Binding-site contacts:
Ligand atom O2 contacts residue CYS175 of chain 1.A at 3.6 Å (h-bond).
Ligand atom O1 contacts residue TRP128 of chain 1.A at 3.6 Å.
Ligand atom C1 contacts residue TRP45 of chain 1.A at 3.7 Å (hydrophobic).
Ligand atom O4 contacts residue TRP45 of chain 1.A at 3.8 Å.
Ligand atom O3 contacts residue ARG129 of chain 1.A at 2.9 Å (salt-bridge).
Ligand atom O6 contacts residue ARG129 of chain 1.A at 3.6 Å.
Ligand atom C6 contacts residue TYR325 of chain 1.A at 3.2 Å (hydrophobic).
Ligand atom O5 contacts residue GLU256 of chain 1.A at 3.5 Å (salt-bridge).
Ligand atom C5 contacts residue TYR228 of chain 1.A at 3.5 Å (hydrophobic).
Ligand atom C2 contacts residue GLU256 of chain 1.A at 3.4 Å.
Ligand atom O2 contacts residue GLU256 of chain 1.A at 3.0 Å (salt-bridge).
Ligand atom O6 contacts residue TRP272 of chain 1.A at 3.3 Å.
Ligand atom O5 contacts residue TRP45 of chain 1.A at 3.0 Å (h-bond).
Ligand atom C3 contacts residue TRP307 of chain 1.A at 3.6 Å (hydrophobic).
Ligand atom O2 contacts residue TRP45 of chain 1.A at 3.1 Å.
Ligand atom C6 contacts residue TYR228 of chain 1.A at 3.5 Å (hydrophobic).
Ligand atom C6 contacts residue ILE46 of chain 1.A at 3.9 Å (hydrophobic).
Ligand atom O6 contacts residue ASN122 of chain 1.A at 3.7 Å.
Ligand atom O5 contacts residue TYR228 of chain 1.A at 3.7 Å.
Ligand atom C6 contacts residue TRP45 of chain 1.A at 3.8 Å (hydrophobic).
Ligand atom O3 contacts residue TRP45 of chain 1.A at 3.8 Å.
Ligand atom C1 contacts residue TYR228 of chain 1.A at 3.9 Å (hydrophobic).
Ligand atom C6 contacts residue TRP307 of chain 1.A at 3.9 Å (hydrophobic).
Ligand atom C1 contacts residue GLU256 of chain 1.A at 2.7 Å.
Ligand atom C5 contacts residue TRP45 of chain 1.A at 3.7 Å (hydrophobic).
Ligand atom O4 contacts residue TRP307 of chain 1.A at 3.1 Å (h-bond).
Ligand atom C4 contacts residue TRP45 of chain 1.A at 3.9 Å (hydrophobic).
Ligand atom C2 contacts residue TRP307 of chain 1.A at 3.8 Å (hydrophobic).
Ligand atom C5 contacts residue TRP307 of chain 1.A at 3.7 Å (hydrophobic).
Ligand atom O2 contacts residue ARG129 of chain 1.A at 2.8 Å (salt-bridge).
Ligand atom C4 contacts residue TRP307 of chain 1.A at 3.9 Å (hydrophobic).
Ligand atom O1 contacts residue GLU256 of chain 1.A at 2.7 Å (salt-bridge).
Ligand atom O2 contacts residue TRP307 of chain 1.A at 3.8 Å.
Ligand atom C2 contacts residue ARG129 of chain 1.A at 3.9 Å.
Ligand atom O6 contacts residue TYR325 of chain 1.A at 2.9 Å (h-bond).
Ligand atom O6 contacts residue TRP45 of chain 1.A at 3.4 Å.
Ligand atom C3 contacts residue TRP272 of chain 1.A at 3.8 Å (hydrophobic).
Ligand atom O6 contacts residue TYR270 of chain 1.A at 3.0 Å (h-bond).
Ligand atom O4 contacts residue TRP272 of chain 1.A at 3.8 Å.
Ligand atom C1 contacts residue TRP272 of chain 1.A at 3.9 Å (hydrophobic).

This protein binds this small molecule.
Small molecule (SMILES): O=C1O[C@H](CO)[C@@H](O[C@@H]2O[C@H](CO)[C@@H](O)[C@H](O)[C@@H]2O)[C@H](O)[C@@H]1O

Sequence of chain 1.A:
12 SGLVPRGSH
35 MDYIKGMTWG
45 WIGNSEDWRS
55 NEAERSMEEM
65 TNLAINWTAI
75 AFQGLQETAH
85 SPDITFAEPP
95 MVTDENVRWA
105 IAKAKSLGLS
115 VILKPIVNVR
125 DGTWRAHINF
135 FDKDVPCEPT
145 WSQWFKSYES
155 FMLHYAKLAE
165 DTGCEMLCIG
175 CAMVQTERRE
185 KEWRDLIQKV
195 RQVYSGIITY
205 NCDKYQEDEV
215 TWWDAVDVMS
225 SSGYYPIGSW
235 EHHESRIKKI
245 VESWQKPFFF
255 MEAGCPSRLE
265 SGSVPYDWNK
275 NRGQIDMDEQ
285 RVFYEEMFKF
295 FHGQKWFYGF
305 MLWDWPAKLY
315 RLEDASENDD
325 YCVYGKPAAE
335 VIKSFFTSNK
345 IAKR